Sequence of chain 1.B:
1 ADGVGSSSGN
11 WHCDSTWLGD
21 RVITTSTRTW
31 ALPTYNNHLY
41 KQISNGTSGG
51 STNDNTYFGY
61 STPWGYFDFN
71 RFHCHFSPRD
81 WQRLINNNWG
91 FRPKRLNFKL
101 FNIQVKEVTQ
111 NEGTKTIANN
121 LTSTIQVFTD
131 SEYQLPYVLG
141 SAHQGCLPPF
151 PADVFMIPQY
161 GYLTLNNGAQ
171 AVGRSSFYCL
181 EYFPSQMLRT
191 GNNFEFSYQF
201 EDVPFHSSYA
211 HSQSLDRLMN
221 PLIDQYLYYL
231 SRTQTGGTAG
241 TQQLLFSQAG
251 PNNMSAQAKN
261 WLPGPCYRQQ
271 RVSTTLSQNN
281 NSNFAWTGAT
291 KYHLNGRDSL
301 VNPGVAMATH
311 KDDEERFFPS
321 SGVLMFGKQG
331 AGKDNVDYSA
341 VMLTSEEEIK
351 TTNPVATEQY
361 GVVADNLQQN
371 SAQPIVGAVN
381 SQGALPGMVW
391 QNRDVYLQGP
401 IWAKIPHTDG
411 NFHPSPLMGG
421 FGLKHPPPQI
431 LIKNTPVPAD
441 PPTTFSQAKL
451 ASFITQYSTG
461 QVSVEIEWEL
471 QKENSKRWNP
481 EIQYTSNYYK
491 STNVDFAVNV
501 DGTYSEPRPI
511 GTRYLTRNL

Sequence of chain 1.L:
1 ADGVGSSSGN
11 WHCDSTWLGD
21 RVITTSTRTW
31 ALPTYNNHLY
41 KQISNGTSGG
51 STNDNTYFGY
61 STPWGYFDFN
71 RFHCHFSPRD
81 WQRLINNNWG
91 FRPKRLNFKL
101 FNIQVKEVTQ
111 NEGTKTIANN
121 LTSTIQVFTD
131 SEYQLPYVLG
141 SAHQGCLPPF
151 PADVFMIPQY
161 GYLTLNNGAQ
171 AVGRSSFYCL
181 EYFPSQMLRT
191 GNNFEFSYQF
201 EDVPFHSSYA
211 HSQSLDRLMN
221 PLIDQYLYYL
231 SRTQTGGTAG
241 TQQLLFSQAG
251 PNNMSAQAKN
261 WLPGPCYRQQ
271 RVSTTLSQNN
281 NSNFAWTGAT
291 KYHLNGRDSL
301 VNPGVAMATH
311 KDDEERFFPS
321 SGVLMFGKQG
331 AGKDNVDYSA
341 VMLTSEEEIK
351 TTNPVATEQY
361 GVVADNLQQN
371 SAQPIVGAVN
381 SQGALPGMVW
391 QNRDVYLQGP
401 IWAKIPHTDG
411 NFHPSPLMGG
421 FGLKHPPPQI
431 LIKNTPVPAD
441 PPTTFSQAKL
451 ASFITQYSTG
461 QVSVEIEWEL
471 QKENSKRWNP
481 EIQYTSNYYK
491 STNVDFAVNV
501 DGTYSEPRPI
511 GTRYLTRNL

This small molecule binds to this protein.
Small molecule (SMILES): Nc1ncnc2c1ncn2[C@H]1C[C@H](O)[C@@H](COP(=O)(O)O)O1

Binding-site contacts:
Ligand atom N7 contacts residue PRO204 of chain 1.L at 4.0 Å.
Ligand atom OP1 contacts residue ASN411 of chain 1.B at 3.6 Å.
Ligand atom N6 contacts residue GLY420 of chain 1.L at 4.2 Å.
Ligand atom C4' contacts residue DC1 of chain 1.EC at 4.1 Å.
Ligand atom C5' contacts residue ASP409 of chain 1.B at 4.0 Å.
Ligand atom C2' contacts residue PRO414 of chain 1.L at 3.5 Å (hydrophobic).
Ligand atom C4 contacts residue PRO204 of chain 1.L at 4.0 Å (hydrophobic).
Ligand atom N6 contacts residue PRO416 of chain 1.L at 3.9 Å.
Ligand atom O4' contacts residue DC1 of chain 1.EC at 3.3 Å.
Ligand atom C2 contacts residue ILE405 of chain 1.L at 4.1 Å (hydrophobic).
Ligand atom N1 contacts residue PRO414 of chain 1.L at 3.5 Å (h-bond).
Ligand atom C5 contacts residue PRO414 of chain 1.L at 4.1 Å (hydrophobic).
Ligand atom C6 contacts residue PRO414 of chain 1.L at 3.5 Å (hydrophobic).
Ligand atom C6 contacts residue SER415 of chain 1.L at 4.0 Å.
Ligand atom C5 contacts residue PRO204 of chain 1.L at 3.9 Å (hydrophobic).
Ligand atom N7 contacts residue HIS413 of chain 1.L at 4.0 Å.
Ligand atom N6 contacts residue GLY422 of chain 1.L at 3.1 Å (h-bond).
Ligand atom N1 contacts residue GLY422 of chain 1.L at 3.0 Å (h-bond).
Ligand atom N1 contacts residue VAL203 of chain 1.L at 4.0 Å.
Ligand atom N6 contacts residue PHE421 of chain 1.L at 4.1 Å.
Ligand atom O5' contacts residue ASP409 of chain 1.B at 3.6 Å.
Ligand atom N6 contacts residue SER415 of chain 1.L at 3.4 Å.
Ligand atom C8 contacts residue PRO204 of chain 1.L at 4.1 Å (hydrophobic).
Ligand atom C5' contacts residue HIS413 of chain 1.L at 3.7 Å.
Ligand atom OP2 contacts residue DC1 of chain 1.EC at 2.5 Å (h-bond).
Ligand atom N3 contacts residue PRO414 of chain 1.L at 3.9 Å.
Ligand atom C1' contacts residue DC1 of chain 1.EC at 3.9 Å.
Ligand atom N9 contacts residue PRO204 of chain 1.L at 4.2 Å.
Ligand atom N6 contacts residue PRO414 of chain 1.L at 3.7 Å.
Ligand atom C8 contacts residue HIS413 of chain 1.L at 3.6 Å.
Ligand atom C2 contacts residue PRO414 of chain 1.L at 4.1 Å (hydrophobic).
Ligand atom N7 contacts residue SER415 of chain 1.L at 3.8 Å.
Ligand atom P contacts residue DC1 of chain 1.EC at 1.6 Å.
Ligand atom OP1 contacts residue DC1 of chain 1.EC at 2.5 Å (h-bond).
Ligand atom C5' contacts residue DC1 of chain 1.EC at 3.9 Å.
Ligand atom C6 contacts residue GLY422 of chain 1.L at 3.8 Å.
Ligand atom C2 contacts residue GLY422 of chain 1.L at 3.5 Å.
Ligand atom O5' contacts residue DC1 of chain 1.EC at 2.5 Å (h-bond).
Ligand atom C3' contacts residue HIS413 of chain 1.L at 3.6 Å.
Ligand atom O3' contacts residue HIS413 of chain 1.L at 4.1 Å.